A protein and the small-molecule ligand that binds it are described below.
Small molecule (SMILES): Nc1ncnc2c1ncn2[C@@H]1O[C@H](CO[P](=O)(O)O[P](=O)(O)NP(=O)(O)O)[C@@H](O)[C@H]1O

Binding-site contacts:
Ligand atom N1 contacts residue ARG289 of chain 1.B at 3.6 Å.
Ligand atom O3G contacts residue GLY218 of chain 1.B at 3.0 Å (h-bond).
Ligand atom O2A contacts residue GLY355 of chain 1.B at 3.3 Å.
Ligand atom C4' contacts residue GLY218 of chain 1.B at 3.5 Å.
Ligand atom C2 contacts residue SER292 of chain 1.B at 3.4 Å.
Ligand atom C5' contacts residue GLY218 of chain 1.B at 3.4 Å.
Ligand atom O1G contacts residue THR28 of chain 1.B at 2.6 Å (h-bond).
Ligand atom C4 contacts residue GLY356 of chain 1.B at 3.3 Å.
Ligand atom O3' contacts residue LYS288 of chain 1.B at 3.4 Å (salt-bridge).
Ligand atom N6 contacts residue ARG359 of chain 1.B at 3.5 Å.
Ligand atom O2A contacts residue GLY356 of chain 1.B at 3.2 Å (h-bond).
Ligand atom O2B contacts residue GLY27 of chain 1.B at 3.4 Å.
Ligand atom O1G contacts residue THR220 of chain 1.B at 3.3 Å (h-bond).
Ligand atom O3A contacts residue GLY218 of chain 1.B at 3.5 Å (h-bond).
Ligand atom O2B contacts residue THR28 of chain 1.B at 3.1 Å (h-bond).
Ligand atom O1B contacts residue TYR30 of chain 1.B at 3.5 Å (h-bond).
Ligand atom N9 contacts residue GLY356 of chain 1.B at 3.5 Å (h-bond).
Ligand atom O2G contacts residue THR220 of chain 1.B at 2.6 Å (h-bond).
Ligand atom N3 contacts residue LYS288 of chain 1.B at 3.6 Å.
Ligand atom O4' contacts residue GLY356 of chain 1.B at 3.1 Å.
Ligand atom C2' contacts residue GLU285 of chain 1.B at 3.6 Å.
Ligand atom O3G contacts residue GLY219 of chain 1.B at 2.8 Å (h-bond).
Ligand atom O3G contacts residue THR29 of chain 1.B at 2.9 Å (h-bond).
Ligand atom O3' contacts residue GLY218 of chain 1.B at 3.4 Å.
Ligand atom O2' contacts residue GLU285 of chain 1.B at 2.6 Å (salt-bridge).
Ligand atom O3' contacts residue GLY246 of chain 1.B at 3.3 Å.
Ligand atom O1A contacts residue TYR30 of chain 1.B at 3.5 Å.
Ligand atom O2G contacts residue GLY217 of chain 1.B at 3.3 Å.
Ligand atom N7 contacts residue ARG289 of chain 1.B at 3.6 Å (salt-bridge).
Ligand atom O3A contacts residue THR29 of chain 1.B at 3.3 Å (h-bond).
Ligand atom O4' contacts residue SER357 of chain 1.B at 3.5 Å (h-bond).
Ligand atom O5' contacts residue GLY356 of chain 1.B at 3.2 Å (h-bond).
Ligand atom O2B contacts residue THR29 of chain 1.B at 2.8 Å (h-bond).
Ligand atom N7 contacts residue ARG359 of chain 1.B at 3.4 Å (salt-bridge).
Ligand atom O2B contacts residue TYR30 of chain 1.B at 2.8 Å (h-bond).
Ligand atom C8 contacts residue ARG289 of chain 1.B at 3.6 Å.
Ligand atom O2' contacts residue LYS288 of chain 1.B at 2.9 Å (salt-bridge).
Ligand atom N1 contacts residue SER292 of chain 1.B at 2.7 Å (h-bond).
Ligand atom O1A contacts residue ASP383 of chain 1.B at 3.5 Å.
Ligand atom C5 contacts residue ARG289 of chain 1.B at 3.6 Å.

Sequence of chain 1.B:
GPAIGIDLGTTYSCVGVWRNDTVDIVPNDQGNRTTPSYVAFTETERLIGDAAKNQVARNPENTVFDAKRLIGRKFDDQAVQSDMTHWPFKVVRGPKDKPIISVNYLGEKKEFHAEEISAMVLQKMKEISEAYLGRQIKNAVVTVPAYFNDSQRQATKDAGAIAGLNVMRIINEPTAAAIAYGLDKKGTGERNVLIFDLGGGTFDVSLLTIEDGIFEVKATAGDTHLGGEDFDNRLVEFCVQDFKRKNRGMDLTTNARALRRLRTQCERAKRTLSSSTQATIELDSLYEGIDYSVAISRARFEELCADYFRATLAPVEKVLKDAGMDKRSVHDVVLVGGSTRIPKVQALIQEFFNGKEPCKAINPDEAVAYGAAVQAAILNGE